This small molecule binds to this protein.
Small molecule (SMILES): CC[C@@H]1/C=C(\C)[C@@H](O)[C@H](C)C[C@H](OC)[C@H]2O[C@@](O)(C(=O)C(=O)N3CCCC[C@H]3C(=O)O[C@H](/C(C)=C/[C@@H]3CC[C@@H](O)[C@H](OC)C3)[C@H](C)[C@@H](O)CC1=O)[C@H](C)C[C@@H]2OC

Sequence of chain 3.A:
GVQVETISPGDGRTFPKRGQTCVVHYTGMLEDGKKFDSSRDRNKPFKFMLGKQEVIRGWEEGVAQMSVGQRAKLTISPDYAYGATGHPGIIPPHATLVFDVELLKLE

Sequence of chain 1.A:
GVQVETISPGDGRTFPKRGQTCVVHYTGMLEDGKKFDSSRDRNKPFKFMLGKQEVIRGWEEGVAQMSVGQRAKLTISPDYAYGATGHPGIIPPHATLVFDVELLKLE

Sequence of chain 4.A:
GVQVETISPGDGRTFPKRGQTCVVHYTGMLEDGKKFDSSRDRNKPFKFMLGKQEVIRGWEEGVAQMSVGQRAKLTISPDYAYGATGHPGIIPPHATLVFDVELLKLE

Binding-site contacts:
Ligand atom O12 contacts residue GLY86 of chain 4.A at 3.0 Å (h-bond).
Ligand atom C37 contacts residue PRO88 of chain 3.A at 3.8 Å (hydrophobic).
Ligand atom O3 contacts residue TYR82 of chain 1.A at 2.7 Å (h-bond).
Ligand atom C9 contacts residue ASP37 of chain 1.A at 3.7 Å.
Ligand atom O11 contacts residue GLY86 of chain 4.A at 3.4 Å (h-bond).
Ligand atom C4 contacts residue TRP59 of chain 1.A at 3.6 Å (hydrophobic).
Ligand atom O2 contacts residue VAL55 of chain 1.A at 3.2 Å.
Ligand atom O5 contacts residue ASP37 of chain 1.A at 3.1 Å (salt-bridge).
Ligand atom C11 contacts residue TYR82 of chain 1.A at 3.6 Å (hydrophobic).
Ligand atom C18 contacts residue PRO88 of chain 3.A at 3.4 Å (hydrophobic).
Ligand atom C4 contacts residue PHE46 of chain 1.A at 3.7 Å (hydrophobic).
Ligand atom O1 contacts residue TYR82 of chain 1.A at 3.7 Å.
Ligand atom C36 contacts residue TYR26 of chain 1.A at 3.6 Å (hydrophobic).
Ligand atom O5 contacts residue TYR26 of chain 1.A at 3.7 Å.
Ligand atom C41 contacts residue GLU54 of chain 1.A at 3.6 Å.
Ligand atom O4 contacts residue TYR26 of chain 1.A at 3.5 Å.
Ligand atom C27 contacts residue TYR82 of chain 1.A at 3.7 Å (hydrophobic).
Ligand atom O12 contacts residue TYR82 of chain 4.A at 3.5 Å.
Ligand atom O11 contacts residue THR85 of chain 4.A at 3.6 Å.
Ligand atom O3 contacts residue PHE99 of chain 1.A at 3.7 Å.
Ligand atom C32 contacts residue GLY86 of chain 4.A at 3.5 Å.
Ligand atom C35 contacts residue TYR82 of chain 1.A at 3.6 Å (hydrophobic).
Ligand atom C45 contacts residue ALA81 of chain 1.A at 3.5 Å (hydrophobic).
Ligand atom C44 contacts residue ASP37 of chain 1.A at 3.7 Å.
Ligand atom C14 contacts residue ASP37 of chain 1.A at 3.5 Å.
Ligand atom C8 contacts residue TYR82 of chain 1.A at 3.5 Å (hydrophobic).
Ligand atom C3 contacts residue TRP59 of chain 1.A at 3.5 Å (hydrophobic).
Ligand atom O6 contacts residue ASP37 of chain 1.A at 2.7 Å (salt-bridge).
Ligand atom C10 contacts residue ASP37 of chain 1.A at 3.4 Å.
Ligand atom C1 contacts residue TYR82 of chain 1.A at 3.7 Å (hydrophobic).
Ligand atom C19 contacts residue PRO88 of chain 3.A at 3.5 Å (hydrophobic).
Ligand atom O12 contacts residue HIS87 of chain 4.A at 3.4 Å (h-bond).
Ligand atom C36 contacts residue PHE46 of chain 1.A at 3.8 Å (hydrophobic).
Ligand atom C42 contacts residue TYR82 of chain 1.A at 3.3 Å (hydrophobic).
Ligand atom O10 contacts residue GLU54 of chain 1.A at 2.8 Å (salt-bridge).
Ligand atom O4 contacts residue PHE36 of chain 1.A at 3.4 Å.
Ligand atom O4 contacts residue ASP37 of chain 1.A at 3.3 Å (salt-bridge).
Ligand atom O4 contacts residue PHE99 of chain 1.A at 3.6 Å.
Ligand atom O13 contacts residue PRO88 of chain 3.A at 2.7 Å (h-bond).
Ligand atom O2 contacts residue ILE56 of chain 1.A at 2.8 Å (h-bond).